This small molecule binds to this protein.
Small molecule (SMILES): Nc1ncnc2c1ncn2[C@@H]1O[C@H](CO)[C@@H](O)[C@H]1O

Sequence of chain 1.B:
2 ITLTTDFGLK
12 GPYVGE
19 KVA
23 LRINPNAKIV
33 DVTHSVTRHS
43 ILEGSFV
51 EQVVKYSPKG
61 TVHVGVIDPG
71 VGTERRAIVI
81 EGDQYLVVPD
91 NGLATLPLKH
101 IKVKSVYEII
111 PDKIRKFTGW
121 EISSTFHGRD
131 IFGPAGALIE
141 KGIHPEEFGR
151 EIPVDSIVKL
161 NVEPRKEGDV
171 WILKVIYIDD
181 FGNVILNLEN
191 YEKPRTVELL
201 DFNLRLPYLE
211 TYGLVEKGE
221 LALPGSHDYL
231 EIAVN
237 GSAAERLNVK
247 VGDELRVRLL

Sequence of chain 1.C:
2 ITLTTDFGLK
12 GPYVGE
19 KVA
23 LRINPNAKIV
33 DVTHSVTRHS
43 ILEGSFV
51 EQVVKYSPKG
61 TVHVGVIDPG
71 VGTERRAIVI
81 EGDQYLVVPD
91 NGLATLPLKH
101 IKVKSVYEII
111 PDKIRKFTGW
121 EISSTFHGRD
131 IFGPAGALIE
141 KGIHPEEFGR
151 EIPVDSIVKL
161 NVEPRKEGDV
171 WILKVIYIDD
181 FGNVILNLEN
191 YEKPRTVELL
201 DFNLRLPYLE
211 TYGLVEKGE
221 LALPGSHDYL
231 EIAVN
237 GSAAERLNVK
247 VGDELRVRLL

Binding-site contacts:
Ligand atom N7 contacts residue ASN183 of chain 1.C at 3.0 Å (h-bond).
Ligand atom O3' contacts residue ASP7 of chain 1.B at 3.3 Å (salt-bridge).
Ligand atom C4' contacts residue ASP68 of chain 1.B at 3.2 Å.
Ligand atom O5' contacts residue ASP7 of chain 1.B at 2.3 Å (salt-bridge).
Ligand atom C4 contacts residue TYR212 of chain 1.C at 3.4 Å (hydrophobic).
Ligand atom C1' contacts residue ASP68 of chain 1.B at 3.6 Å.
Ligand atom O5' contacts residue HIS41 of chain 1.B at 2.6 Å.
Ligand atom C5' contacts residue ILE67 of chain 1.B at 3.1 Å (hydrophobic).
Ligand atom N7 contacts residue PHE181 of chain 1.C at 3.6 Å.
Ligand atom O5' contacts residue PRO69 of chain 1.B at 3.4 Å.
Ligand atom O4' contacts residue ASP68 of chain 1.B at 3.2 Å (salt-bridge).
Ligand atom N9 contacts residue TYR212 of chain 1.C at 3.6 Å.
Ligand atom C2 contacts residue MSE236 of chain 1.C at 3.5 Å.
Ligand atom C5' contacts residue ASP68 of chain 1.B at 2.4 Å.
Ligand atom N6 contacts residue TYR212 of chain 1.C at 3.4 Å.
Ligand atom O3' contacts residue PHE8 of chain 1.B at 3.3 Å.
Ligand atom N1 contacts residue TYR212 of chain 1.C at 3.5 Å.
Ligand atom N7 contacts residue TYR212 of chain 1.C at 3.3 Å.
Ligand atom O4' contacts residue HIS41 of chain 1.B at 3.0 Å (h-bond).
Ligand atom O5' contacts residue ILE67 of chain 1.B at 3.5 Å.
Ligand atom O4' contacts residue PRO69 of chain 1.B at 3.6 Å.
Ligand atom O2' contacts residue THR125 of chain 1.B at 3.6 Å (h-bond).
Ligand atom C5' contacts residue PRO69 of chain 1.B at 3.0 Å (hydrophobic).
Ligand atom C6 contacts residue TYR212 of chain 1.C at 3.3 Å (hydrophobic).
Ligand atom N1 contacts residue MSE236 of chain 1.C at 2.8 Å (h-bond).
Ligand atom C4' contacts residue ASP7 of chain 1.B at 3.0 Å.
Ligand atom N3 contacts residue HIS41 of chain 1.B at 3.0 Å.
Ligand atom N3 contacts residue TYR212 of chain 1.C at 3.6 Å.
Ligand atom C5 contacts residue TYR212 of chain 1.C at 3.5 Å (hydrophobic).
Ligand atom C4 contacts residue HIS41 of chain 1.B at 3.2 Å.
Ligand atom C2 contacts residue HIS41 of chain 1.B at 3.3 Å.
Ligand atom C8 contacts residue PHE181 of chain 1.C at 3.5 Å (hydrophobic).
Ligand atom C3' contacts residue ASP68 of chain 1.B at 2.7 Å.
Ligand atom N6 contacts residue ASN183 of chain 1.C at 2.9 Å (h-bond).
Ligand atom O3' contacts residue ASP68 of chain 1.B at 3.5 Å (salt-bridge).
Ligand atom C8 contacts residue TYR212 of chain 1.C at 3.5 Å (hydrophobic).
Ligand atom C2 contacts residue TYR212 of chain 1.C at 3.6 Å (hydrophobic).
Ligand atom N6 contacts residue VAL234 of chain 1.C at 3.1 Å (h-bond).
Ligand atom C5' contacts residue ASP7 of chain 1.B at 2.7 Å.
Ligand atom C2' contacts residue ASP68 of chain 1.B at 2.8 Å.